Binding-site contacts:
Ligand atom OP1 contacts residue GLN123 of chain 1.B at 4.5 Å.

Sequence of chain 1.B:
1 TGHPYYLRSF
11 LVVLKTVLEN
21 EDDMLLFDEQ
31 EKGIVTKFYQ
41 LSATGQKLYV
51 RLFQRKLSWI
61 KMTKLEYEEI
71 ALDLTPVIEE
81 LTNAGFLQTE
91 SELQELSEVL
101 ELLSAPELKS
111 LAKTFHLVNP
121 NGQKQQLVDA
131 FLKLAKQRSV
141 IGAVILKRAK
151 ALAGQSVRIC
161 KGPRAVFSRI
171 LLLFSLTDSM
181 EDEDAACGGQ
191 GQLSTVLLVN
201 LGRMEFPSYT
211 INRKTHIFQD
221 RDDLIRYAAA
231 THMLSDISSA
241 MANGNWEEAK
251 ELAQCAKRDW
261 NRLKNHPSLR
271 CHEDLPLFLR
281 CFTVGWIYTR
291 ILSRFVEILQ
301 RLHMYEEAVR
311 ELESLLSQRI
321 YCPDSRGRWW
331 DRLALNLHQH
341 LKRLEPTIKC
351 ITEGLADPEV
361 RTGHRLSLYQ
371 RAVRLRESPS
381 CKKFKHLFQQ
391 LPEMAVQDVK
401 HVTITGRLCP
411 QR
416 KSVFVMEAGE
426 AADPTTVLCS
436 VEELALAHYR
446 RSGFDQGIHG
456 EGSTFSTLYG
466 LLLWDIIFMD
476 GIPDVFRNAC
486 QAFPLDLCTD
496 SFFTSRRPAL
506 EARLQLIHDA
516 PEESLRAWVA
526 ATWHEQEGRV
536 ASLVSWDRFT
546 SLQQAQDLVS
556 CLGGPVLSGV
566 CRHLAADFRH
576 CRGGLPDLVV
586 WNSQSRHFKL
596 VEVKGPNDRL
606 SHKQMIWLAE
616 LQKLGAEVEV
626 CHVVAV

The small molecule below binds the protein below.
Small molecule (SMILES): Cc1cn([C@H]2C[C@H](O[P](=O)(O)OC[C@H]3O[C@@H](n4cnc5c(=O)nc(N)[nH]c54)C[C@@H]3O)[C@@H](CO[P](=O)(O)O[C@H]3C[C@H](n4cnc5c(=O)nc(N)[nH]c54)O[C@@H]3CO[P](=O)(O)O[C@H]3C[C@H](n4ccc(N)nc4=O)O[C@@H]3CO[P](=O)(O)O[C@H]3C[C@H](n4cnc5c(=O)nc(N)[nH]c54)O[C@@H]3CO[P](=O)(O)O[C@H]3C[C@H](n4cnc5c(=O)nc(N)[nH]c54)O[C@@H]3CO[P](=O)(O)O[C@H]3C[C@H](n4cnc5c(N)ncnc54)O[C@@H]3COP(=O)=O)O2)c(=O)[nH]c1=O